Binding-site contacts:
Ligand atom C3 contacts residue ASN177 of chain 1.B at 3.9 Å.
Ligand atom O5 contacts residue ASN177 of chain 1.B at 2.4 Å (h-bond).
Ligand atom N2 contacts residue ASN177 of chain 1.B at 2.7 Å (h-bond).
Ligand atom C5 contacts residue ASN177 of chain 1.B at 3.7 Å.
Ligand atom C8 contacts residue ASN153 of chain 1.A at 4.5 Å.
Ligand atom C4 contacts residue ASN177 of chain 1.B at 4.3 Å.
Ligand atom C1 contacts residue ASN177 of chain 1.B at 1.5 Å.
Ligand atom C8 contacts residue GLY176 of chain 1.B at 4.2 Å.
Ligand atom O7 contacts residue ASN177 of chain 1.B at 3.1 Å (h-bond).
Ligand atom C8 contacts residue ASN177 of chain 1.B at 3.7 Å.
Ligand atom C2 contacts residue ASN177 of chain 1.B at 2.6 Å.
Ligand atom C7 contacts residue ASN177 of chain 1.B at 2.9 Å.

Sequence of chain 1.B:
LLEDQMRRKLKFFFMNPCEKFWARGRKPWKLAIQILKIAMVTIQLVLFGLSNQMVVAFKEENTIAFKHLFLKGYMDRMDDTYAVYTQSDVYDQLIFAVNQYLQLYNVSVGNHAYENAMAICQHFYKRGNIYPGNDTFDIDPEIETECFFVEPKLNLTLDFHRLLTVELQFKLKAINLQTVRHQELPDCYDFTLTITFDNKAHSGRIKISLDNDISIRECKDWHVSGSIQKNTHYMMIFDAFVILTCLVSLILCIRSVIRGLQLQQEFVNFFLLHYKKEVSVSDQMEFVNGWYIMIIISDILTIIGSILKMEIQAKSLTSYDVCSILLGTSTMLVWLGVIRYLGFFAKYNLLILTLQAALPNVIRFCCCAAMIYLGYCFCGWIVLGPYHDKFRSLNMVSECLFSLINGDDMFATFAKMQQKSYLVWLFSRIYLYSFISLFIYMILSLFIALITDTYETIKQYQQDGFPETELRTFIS

A small-molecule ligand and the protein it binds are described below.
Small molecule (SMILES): CC(=O)N[C@@H]1[C@@H](O)[C@H](O)[C@@H](CO)O[C@H]1O

Sequence of chain 1.A:
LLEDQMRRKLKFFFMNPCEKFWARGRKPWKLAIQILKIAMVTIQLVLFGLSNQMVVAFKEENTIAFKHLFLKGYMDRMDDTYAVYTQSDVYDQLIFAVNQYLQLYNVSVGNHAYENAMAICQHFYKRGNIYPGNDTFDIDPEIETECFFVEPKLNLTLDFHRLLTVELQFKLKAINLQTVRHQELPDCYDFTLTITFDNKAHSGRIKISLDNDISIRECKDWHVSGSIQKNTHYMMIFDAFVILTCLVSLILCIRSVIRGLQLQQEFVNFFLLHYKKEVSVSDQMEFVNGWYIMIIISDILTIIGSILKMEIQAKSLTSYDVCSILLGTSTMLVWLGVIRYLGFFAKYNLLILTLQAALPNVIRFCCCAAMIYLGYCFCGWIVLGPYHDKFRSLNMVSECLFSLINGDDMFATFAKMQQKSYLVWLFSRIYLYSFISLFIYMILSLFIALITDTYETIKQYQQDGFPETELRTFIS